A protein and the small-molecule ligand that binds it are described below.
Small molecule (SMILES): CC(=O)N[C@@H]1[C@@H](O)[C@H](O)[C@@H](CO)O[C@H]1O

Sequence of chain 1.A:
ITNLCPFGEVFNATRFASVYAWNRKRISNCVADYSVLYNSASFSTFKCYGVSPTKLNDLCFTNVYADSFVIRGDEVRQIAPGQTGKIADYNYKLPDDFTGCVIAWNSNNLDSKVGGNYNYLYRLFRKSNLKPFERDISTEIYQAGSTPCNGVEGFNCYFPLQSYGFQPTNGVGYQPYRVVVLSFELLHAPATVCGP

Binding-site contacts:
Ligand atom C7 contacts residue GLY10 of chain 1.A at 4.1 Å.
Ligand atom C8 contacts residue PHE13 of chain 1.A at 3.9 Å (hydrophobic).
Ligand atom C5 contacts residue ASN14 of chain 1.A at 3.6 Å.
Ligand atom C8 contacts residue GLY10 of chain 1.A at 4.4 Å.
Ligand atom O7 contacts residue ASN14 of chain 1.A at 3.8 Å.
Ligand atom C3 contacts residue ASN14 of chain 1.A at 3.8 Å.
Ligand atom C8 contacts residue PHE9 of chain 1.A at 4.4 Å (hydrophobic).
Ligand atom N2 contacts residue ASN14 of chain 1.A at 3.0 Å (h-bond).
Ligand atom C1 contacts residue ASN14 of chain 1.A at 1.4 Å.
Ligand atom O7 contacts residue GLY10 of chain 1.A at 3.4 Å.
Ligand atom C2 contacts residue ASN14 of chain 1.A at 2.4 Å.
Ligand atom O5 contacts residue ASN14 of chain 1.A at 2.2 Å (h-bond).
Ligand atom C7 contacts residue ASN14 of chain 1.A at 3.7 Å.
Ligand atom C4 contacts residue ASN14 of chain 1.A at 4.1 Å.
Ligand atom C8 contacts residue LEU39 of chain 1.A at 3.4 Å (hydrophobic).